The small molecule below binds the protein below.
Small molecule (SMILES): CC(=O)N[C@H]1[C@H](O[C@H]2[C@H](O)[C@@H](NC(C)=O)CO[C@@H]2CO[C@@H]2O[C@@H](C)[C@@H](O)[C@@H](O)[C@@H]2O)O[C@H](CO)[C@@H](O[C@@H]2O[C@H](CO)[C@@H](O)[C@H](O)[C@@H]2O)[C@@H]1O

Binding-site contacts:
Ligand atom O3 contacts residue CYS179 of chain 1.A at 3.5 Å.
Ligand atom C7 contacts residue GLN121 of chain 1.A at 4.2 Å.
Ligand atom C4 contacts residue ASN144 of chain 1.A at 4.2 Å.
Ligand atom C3 contacts residue ASN144 of chain 1.A at 3.8 Å.
Ligand atom C4 contacts residue ASN180 of chain 1.A at 3.9 Å.
Ligand atom O6 contacts residue LEU123 of chain 1.A at 4.1 Å.
Ligand atom C5 contacts residue VAL178 of chain 1.A at 4.5 Å (hydrophobic).
Ligand atom C3 contacts residue CYS122 of chain 1.A at 4.1 Å (hydrophobic).
Ligand atom C3 contacts residue ASN180 of chain 1.A at 3.9 Å.
Ligand atom O7 contacts residue ASN144 of chain 1.A at 3.0 Å (h-bond).
Ligand atom O3 contacts residue VAL178 of chain 1.A at 3.7 Å.
Ligand atom C3 contacts residue LEU123 of chain 1.A at 4.4 Å (hydrophobic).
Ligand atom O4 contacts residue GLY181 of chain 1.A at 2.8 Å (h-bond).
Ligand atom C1 contacts residue ASN144 of chain 1.A at 1.4 Å.
Ligand atom C6 contacts residue VAL178 of chain 1.A at 3.8 Å (hydrophobic).
Ligand atom C8 contacts residue ASN144 of chain 1.A at 4.4 Å.
Ligand atom C7 contacts residue ASN144 of chain 1.A at 3.2 Å.
Ligand atom O3 contacts residue ASN180 of chain 1.A at 2.8 Å (h-bond).
Ligand atom C6 contacts residue LEU123 of chain 1.A at 4.1 Å (hydrophobic).
Ligand atom C6 contacts residue TRP12 of chain 1.A at 3.6 Å (hydrophobic).
Ligand atom C3 contacts residue GLN121 of chain 1.A at 3.5 Å.
Ligand atom C2 contacts residue ASN144 of chain 1.A at 2.4 Å.
Ligand atom O5 contacts residue LEU123 of chain 1.A at 4.0 Å.
Ligand atom O4 contacts residue VAL178 of chain 1.A at 4.0 Å.
Ligand atom C4 contacts residue CYS179 of chain 1.A at 4.4 Å (hydrophobic).
Ligand atom C3 contacts residue VAL178 of chain 1.A at 3.9 Å (hydrophobic).
Ligand atom C4 contacts residue GLY181 of chain 1.A at 4.1 Å.
Ligand atom N2 contacts residue ASN144 of chain 1.A at 2.9 Å (h-bond).
Ligand atom O4 contacts residue ASN180 of chain 1.A at 3.1 Å (h-bond).
Ligand atom O3 contacts residue GLN121 of chain 1.A at 2.6 Å (h-bond).
Ligand atom C5 contacts residue LEU123 of chain 1.A at 4.0 Å (hydrophobic).
Ligand atom C6 contacts residue LEU123 of chain 1.A at 4.2 Å (hydrophobic).
Ligand atom C5 contacts residue ASN144 of chain 1.A at 3.7 Å.
Ligand atom O4 contacts residue CYS179 of chain 1.A at 3.9 Å.
Ligand atom O5 contacts residue ASN144 of chain 1.A at 2.3 Å (h-bond).
Ligand atom C4 contacts residue VAL178 of chain 1.A at 3.6 Å (hydrophobic).
Ligand atom O7 contacts residue GLN121 of chain 1.A at 3.0 Å (h-bond).
Ligand atom O3 contacts residue CYS122 of chain 1.A at 3.7 Å.
Ligand atom C2 contacts residue GLN121 of chain 1.A at 4.0 Å.
Ligand atom O2 contacts residue GLN121 of chain 1.A at 3.4 Å (h-bond).

Sequence of chain 1.A:
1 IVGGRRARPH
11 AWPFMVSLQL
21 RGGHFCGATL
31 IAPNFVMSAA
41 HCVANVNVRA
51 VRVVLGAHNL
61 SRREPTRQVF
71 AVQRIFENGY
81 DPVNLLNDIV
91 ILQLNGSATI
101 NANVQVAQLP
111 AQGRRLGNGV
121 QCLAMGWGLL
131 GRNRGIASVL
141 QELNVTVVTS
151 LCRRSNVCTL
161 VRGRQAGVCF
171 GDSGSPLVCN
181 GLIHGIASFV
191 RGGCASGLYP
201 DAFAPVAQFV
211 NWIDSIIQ